Sequence of chain 1.A:
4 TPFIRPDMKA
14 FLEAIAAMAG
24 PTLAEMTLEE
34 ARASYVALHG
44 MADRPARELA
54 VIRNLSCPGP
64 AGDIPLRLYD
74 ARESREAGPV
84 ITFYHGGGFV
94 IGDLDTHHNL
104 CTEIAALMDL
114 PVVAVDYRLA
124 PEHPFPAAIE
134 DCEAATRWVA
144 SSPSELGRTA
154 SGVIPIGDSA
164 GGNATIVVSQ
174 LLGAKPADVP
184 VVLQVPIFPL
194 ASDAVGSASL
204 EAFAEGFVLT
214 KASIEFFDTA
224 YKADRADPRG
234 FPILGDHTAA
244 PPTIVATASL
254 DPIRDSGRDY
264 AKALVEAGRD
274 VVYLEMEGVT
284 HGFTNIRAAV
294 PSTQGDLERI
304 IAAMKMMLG

This small molecule binds to this protein.
Small molecule (SMILES): CCCCCC(=O)O

Binding-site contacts:
Ligand atom CA contacts residue ASP119 of chain 1.A at 3.4 Å.
Ligand atom CD contacts residue GLY95 of chain 1.A at 4.3 Å.
Ligand atom O contacts residue HIS126 of chain 1.A at 4.4 Å.
Ligand atom CB contacts residue ARG121 of chain 1.A at 4.3 Å.
Ligand atom C contacts residue ASP119 of chain 1.A at 3.7 Å.
Ligand atom C6 contacts residue ASP96 of chain 1.A at 3.6 Å.
Ligand atom CG contacts residue LEU122 of chain 1.A at 3.9 Å (hydrophobic).
Ligand atom CB contacts residue LEU122 of chain 1.A at 4.1 Å (hydrophobic).
Ligand atom OXT contacts residue ARG121 of chain 1.A at 3.8 Å.
Ligand atom CG contacts residue ASP119 of chain 1.A at 3.9 Å.
Ligand atom CD contacts residue ASP119 of chain 1.A at 3.1 Å.
Ligand atom CD contacts residue LEU122 of chain 1.A at 3.7 Å (hydrophobic).
Ligand atom C6 contacts residue ASP119 of chain 1.A at 3.0 Å.
Ligand atom CD contacts residue ASP96 of chain 1.A at 3.8 Å.
Ligand atom CB contacts residue ASP119 of chain 1.A at 3.5 Å.
Ligand atom OXT contacts residue TYR120 of chain 1.A at 4.4 Å.
Ligand atom OXT contacts residue ASP119 of chain 1.A at 3.4 Å (salt-bridge).
Ligand atom O contacts residue ARG121 of chain 1.A at 3.7 Å.
Ligand atom O contacts residue TYR120 of chain 1.A at 4.4 Å.
Ligand atom CA contacts residue TYR120 of chain 1.A at 3.9 Å (hydrophobic).
Ligand atom CB contacts residue TYR120 of chain 1.A at 3.3 Å (hydrophobic).
Ligand atom OXT contacts residue PRO68 of chain 1.A at 3.9 Å.
Ligand atom C contacts residue TYR120 of chain 1.A at 4.2 Å (hydrophobic).
Ligand atom C contacts residue ARG121 of chain 1.A at 4.0 Å.